Sequence of chain 1.C:
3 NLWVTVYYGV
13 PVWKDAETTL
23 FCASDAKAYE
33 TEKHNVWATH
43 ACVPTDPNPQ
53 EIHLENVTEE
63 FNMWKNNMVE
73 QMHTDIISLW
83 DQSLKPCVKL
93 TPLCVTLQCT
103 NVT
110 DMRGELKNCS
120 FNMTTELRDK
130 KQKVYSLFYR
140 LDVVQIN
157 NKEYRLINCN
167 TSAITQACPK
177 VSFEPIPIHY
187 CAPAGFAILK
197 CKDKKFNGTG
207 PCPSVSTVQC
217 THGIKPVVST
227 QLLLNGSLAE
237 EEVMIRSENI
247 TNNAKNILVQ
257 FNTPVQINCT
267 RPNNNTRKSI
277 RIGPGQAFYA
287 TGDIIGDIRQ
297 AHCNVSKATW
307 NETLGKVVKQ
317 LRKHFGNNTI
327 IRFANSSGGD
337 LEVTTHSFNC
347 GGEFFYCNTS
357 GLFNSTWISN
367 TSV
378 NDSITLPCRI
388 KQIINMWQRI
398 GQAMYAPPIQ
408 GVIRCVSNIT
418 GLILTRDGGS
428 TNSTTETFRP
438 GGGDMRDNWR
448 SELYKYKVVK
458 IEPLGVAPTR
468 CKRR

Binding-site contacts:
Ligand atom C6 contacts residue GLY347 of chain 1.C at 4.0 Å.
Ligand atom C8 contacts residue ASN345 of chain 1.C at 3.2 Å.
Ligand atom C2 contacts residue SER414 of chain 1.C at 3.4 Å.
Ligand atom C4 contacts residue GLU180 of chain 1.C at 4.0 Å.
Ligand atom C6 contacts residue GLU180 of chain 1.C at 3.5 Å.
Ligand atom C3 contacts residue SER414 of chain 1.C at 3.5 Å.
Ligand atom C7 contacts residue ASN231 of chain 1.C at 3.8 Å.
Ligand atom C5 contacts residue NAG1 of chain 1.J at 3.8 Å.
Ligand atom N2 contacts residue ASN231 of chain 1.C at 2.9 Å (h-bond).
Ligand atom C6 contacts residue NAG1 of chain 1.J at 3.4 Å.
Ligand atom C1 contacts residue ASN231 of chain 1.C at 1.4 Å.
Ligand atom C8 contacts residue VAL223 of chain 1.C at 3.7 Å (hydrophobic).
Ligand atom O5 contacts residue GLU180 of chain 1.C at 3.7 Å.
Ligand atom C7 contacts residue PRO181 of chain 1.C at 4.1 Å (hydrophobic).
Ligand atom C1 contacts residue GLU180 of chain 1.C at 3.5 Å.
Ligand atom C6 contacts residue VAL413 of chain 1.C at 3.8 Å (hydrophobic).
Ligand atom O6 contacts residue GLU180 of chain 1.C at 2.8 Å (salt-bridge).
Ligand atom O4 contacts residue VAL413 of chain 1.C at 4.0 Å.
Ligand atom C7 contacts residue ASN345 of chain 1.C at 3.9 Å.
Ligand atom O6 contacts residue NAG1 of chain 1.J at 3.5 Å.
Ligand atom O4 contacts residue ILE406 of chain 1.C at 4.0 Å.
Ligand atom N2 contacts residue SER414 of chain 1.C at 3.3 Å (h-bond).
Ligand atom C4 contacts residue VAL413 of chain 1.C at 4.1 Å (hydrophobic).
Ligand atom O2 contacts residue LYS35 of chain 1.C at 3.2 Å (salt-bridge).
Ligand atom O7 contacts residue ASN345 of chain 1.C at 4.1 Å.
Ligand atom O6 contacts residue GLY347 of chain 1.C at 3.8 Å.
Ligand atom O7 contacts residue PRO181 of chain 1.C at 3.1 Å.
Ligand atom C1 contacts residue SER414 of chain 1.C at 3.1 Å.
Ligand atom C2 contacts residue ASN231 of chain 1.C at 2.5 Å.
Ligand atom C5 contacts residue VAL413 of chain 1.C at 3.3 Å (hydrophobic).
Ligand atom O5 contacts residue SER414 of chain 1.C at 4.1 Å.
Ligand atom O3 contacts residue GLU180 of chain 1.C at 3.9 Å.
Ligand atom O5 contacts residue NAG1 of chain 1.J at 3.2 Å.
Ligand atom O6 contacts residue LYS221 of chain 1.C at 4.0 Å.
Ligand atom C5 contacts residue ASN231 of chain 1.C at 3.6 Å.
Ligand atom C1 contacts residue NAG1 of chain 1.J at 4.2 Å.
Ligand atom C5 contacts residue GLU180 of chain 1.C at 3.3 Å.
Ligand atom C3 contacts residue ASN231 of chain 1.C at 3.8 Å.
Ligand atom O5 contacts residue ASN231 of chain 1.C at 2.3 Å (h-bond).
Ligand atom C5 contacts residue SER414 of chain 1.C at 4.1 Å.

This small molecule binds to this protein.
Small molecule (SMILES): CC(=O)N[C@H]1[C@H](O[C@H]2[C@H](O)[C@@H](NC(C)=O)CO[C@@H]2CO)O[C@H](CO)[C@@H](O[C@@H]2O[C@H](CO[C@H]3O[C@H](CO)[C@@H](O)[C@H](O)[C@@H]3O)[C@@H](O)[C@H](O[C@H]3O[C@H](CO)[C@@H](O)[C@H](O)[C@@H]3O)[C@@H]2O)[C@@H]1O